Sequence of chain 1.B:
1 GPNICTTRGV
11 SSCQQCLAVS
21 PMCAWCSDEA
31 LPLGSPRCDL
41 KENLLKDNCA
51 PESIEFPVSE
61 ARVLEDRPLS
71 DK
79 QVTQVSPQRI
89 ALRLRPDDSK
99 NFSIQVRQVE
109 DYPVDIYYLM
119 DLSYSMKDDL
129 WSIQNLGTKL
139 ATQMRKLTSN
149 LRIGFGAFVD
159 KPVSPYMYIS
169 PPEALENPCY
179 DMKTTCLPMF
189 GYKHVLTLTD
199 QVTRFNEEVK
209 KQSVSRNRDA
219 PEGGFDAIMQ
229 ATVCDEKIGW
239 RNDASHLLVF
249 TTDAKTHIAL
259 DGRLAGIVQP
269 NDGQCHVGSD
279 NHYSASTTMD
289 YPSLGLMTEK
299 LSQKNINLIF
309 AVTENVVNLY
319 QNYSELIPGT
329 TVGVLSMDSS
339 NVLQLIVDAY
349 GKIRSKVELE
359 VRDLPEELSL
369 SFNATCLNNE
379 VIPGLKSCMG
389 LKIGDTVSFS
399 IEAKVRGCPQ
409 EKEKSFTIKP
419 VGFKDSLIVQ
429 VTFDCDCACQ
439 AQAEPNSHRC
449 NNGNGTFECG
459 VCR

A small-molecule ligand and the protein it binds are described below.
Small molecule (SMILES): CC(=O)N[C@@H]1[C@@H](O)[C@H](O)[C@@H](CO)O[C@H]1O

Binding-site contacts:
Ligand atom C8 contacts residue PHE100 of chain 1.B at 4.0 Å (hydrophobic).
Ligand atom C8 contacts residue LYS98 of chain 1.B at 4.2 Å.
Ligand atom O5 contacts residue ASN99 of chain 1.B at 2.4 Å (h-bond).
Ligand atom C8 contacts residue ASN99 of chain 1.B at 3.6 Å.
Ligand atom C7 contacts residue PHE100 of chain 1.B at 4.3 Å (hydrophobic).
Ligand atom C7 contacts residue ASN99 of chain 1.B at 4.0 Å.
Ligand atom C3 contacts residue ASN99 of chain 1.B at 3.9 Å.
Ligand atom C1 contacts residue ASN99 of chain 1.B at 1.4 Å.
Ligand atom N2 contacts residue PHE100 of chain 1.B at 4.4 Å.
Ligand atom N2 contacts residue ASN99 of chain 1.B at 3.1 Å (h-bond).
Ligand atom C4 contacts residue ASN99 of chain 1.B at 4.3 Å.
Ligand atom C5 contacts residue ASN99 of chain 1.B at 3.5 Å.
Ligand atom C2 contacts residue ASN99 of chain 1.B at 2.7 Å.
Ligand atom O7 contacts residue SER101 of chain 1.B at 4.3 Å.